This small molecule binds to this protein.
Small molecule (SMILES): O=P(O)(O)OC[C@H]1O[C@](O)(CO)[C@@H](O)[C@@H]1O

Binding-site contacts:
Ligand atom C4 contacts residue LEU243 of chain 1.A at 3.7 Å (hydrophobic).
Ligand atom P contacts residue ASN206 of chain 1.A at 3.6 Å.
Ligand atom O4 contacts residue LEU243 of chain 1.A at 3.3 Å (h-bond).
Ligand atom O4 contacts residue TYR239 of chain 1.A at 3.9 Å.
Ligand atom C5 contacts residue TYR259 of chain 1.A at 3.8 Å (hydrophobic).
Ligand atom O2P contacts residue ASN206 of chain 1.A at 3.6 Å.
Ligand atom C4 contacts residue GLY241 of chain 1.A at 3.5 Å.
Ligand atom C1 contacts residue GLU275 of chain 1.A at 3.5 Å.
Ligand atom C6 contacts residue LYS269 of chain 1.A at 3.6 Å.
Ligand atom O5 contacts residue LYS269 of chain 1.A at 2.7 Å (salt-bridge).
Ligand atom O3 contacts residue LEU243 of chain 1.A at 2.9 Å (h-bond).
Ligand atom P contacts residue ARG238 of chain 2.A at 3.8 Å.
Ligand atom O1 contacts residue ASP113 of chain 1.A at 3.6 Å.
Ligand atom O6 contacts residue LYS269 of chain 1.A at 3.0 Å (salt-bridge).
Ligand atom O2 contacts residue LYS269 of chain 1.A at 3.9 Å.
Ligand atom C3 contacts residue ASP113 of chain 1.A at 3.4 Å.
Ligand atom C6 contacts residue GLY241 of chain 1.A at 4.0 Å.
Ligand atom C6 contacts residue TYR259 of chain 1.A at 4.0 Å (hydrophobic).
Ligand atom C6 contacts residue TYR239 of chain 1.A at 3.8 Å (hydrophobic).
Ligand atom O3P contacts residue ASN206 of chain 1.A at 2.9 Å (h-bond).
Ligand atom C2 contacts residue LYS269 of chain 1.A at 3.7 Å.
Ligand atom C4 contacts residue TYR257 of chain 1.A at 3.8 Å (hydrophobic).
Ligand atom O1 contacts residue LEU270 of chain 1.A at 3.0 Å.
Ligand atom O4 contacts residue TYR257 of chain 1.A at 2.6 Å (h-bond).
Ligand atom O1 contacts residue GLU275 of chain 1.A at 2.6 Å (salt-bridge).
Ligand atom C1 contacts residue LYS269 of chain 1.A at 3.9 Å.
Ligand atom O3 contacts residue GLY114 of chain 1.A at 3.7 Å.
Ligand atom P contacts residue TYR259 of chain 1.A at 3.7 Å.
Ligand atom O3P contacts residue ARG238 of chain 2.A at 3.4 Å (salt-bridge).
Ligand atom O2 contacts residue GLY114 of chain 1.A at 3.8 Å.
Ligand atom O3 contacts residue GLY241 of chain 1.A at 4.0 Å.
Ligand atom O6 contacts residue TYR239 of chain 1.A at 4.0 Å.
Ligand atom O2P contacts residue TYR259 of chain 1.A at 2.6 Å (h-bond).
Ligand atom C5 contacts residue LYS269 of chain 1.A at 3.7 Å.
Ligand atom C3 contacts residue LEU243 of chain 1.A at 3.6 Å (hydrophobic).
Ligand atom O3 contacts residue SER242 of chain 1.A at 3.8 Å.
Ligand atom O6 contacts residue TYR259 of chain 1.A at 3.2 Å.
Ligand atom O3P contacts residue TYR239 of chain 1.A at 3.0 Å (h-bond).
Ligand atom O1P contacts residue ARG238 of chain 2.A at 2.8 Å (salt-bridge).
Ligand atom O3 contacts residue ASP113 of chain 1.A at 2.4 Å (salt-bridge).

Sequence of chain 2.A:
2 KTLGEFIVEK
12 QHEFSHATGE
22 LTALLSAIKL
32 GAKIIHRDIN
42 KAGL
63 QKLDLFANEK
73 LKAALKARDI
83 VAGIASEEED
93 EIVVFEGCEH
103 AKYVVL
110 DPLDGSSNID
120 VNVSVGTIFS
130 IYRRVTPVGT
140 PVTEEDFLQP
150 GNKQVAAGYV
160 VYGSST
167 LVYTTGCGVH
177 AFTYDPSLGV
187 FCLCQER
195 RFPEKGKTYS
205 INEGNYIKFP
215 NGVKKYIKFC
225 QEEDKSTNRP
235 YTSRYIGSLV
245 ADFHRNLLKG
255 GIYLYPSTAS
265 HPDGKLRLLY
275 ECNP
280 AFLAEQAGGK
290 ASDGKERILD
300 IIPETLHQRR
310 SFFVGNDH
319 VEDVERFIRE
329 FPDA

Sequence of chain 1.A:
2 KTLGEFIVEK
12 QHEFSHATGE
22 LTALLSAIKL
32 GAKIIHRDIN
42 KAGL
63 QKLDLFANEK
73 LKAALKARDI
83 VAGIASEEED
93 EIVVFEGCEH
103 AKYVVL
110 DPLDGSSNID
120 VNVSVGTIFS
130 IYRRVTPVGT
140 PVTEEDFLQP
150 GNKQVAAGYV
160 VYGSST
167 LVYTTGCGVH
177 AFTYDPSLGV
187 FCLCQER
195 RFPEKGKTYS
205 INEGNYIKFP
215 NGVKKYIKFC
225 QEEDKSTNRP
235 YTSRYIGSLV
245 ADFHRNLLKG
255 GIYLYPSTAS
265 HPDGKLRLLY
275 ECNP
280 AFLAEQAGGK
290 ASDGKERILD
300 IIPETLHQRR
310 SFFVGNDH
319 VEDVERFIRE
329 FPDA